Binding-site contacts:
Ligand atom N08 contacts residue HIS88 of chain 1.A at 2.9 Å (h-bond).
Ligand atom C09 contacts residue HIS88 of chain 1.A at 3.1 Å.
Ligand atom C23 contacts residue VAL16 of chain 1.A at 3.7 Å (hydrophobic).
Ligand atom C04 contacts residue THR85 of chain 1.A at 3.8 Å.
Ligand atom C07 contacts residue LEU145 of chain 1.A at 3.3 Å (hydrophobic).
Ligand atom C11 contacts residue VAL16 of chain 1.A at 3.7 Å (hydrophobic).
Ligand atom O28 contacts residue ALA155 of chain 1.A at 3.9 Å.
Ligand atom N08 contacts residue LEU145 of chain 1.A at 3.9 Å.
Ligand atom O02 contacts residue LYS37 of chain 1.A at 3.6 Å.
Ligand atom C29 contacts residue LYS142 of chain 1.A at 3.4 Å.
Ligand atom C13 contacts residue GLY91 of chain 1.A at 3.6 Å.
Ligand atom C07 contacts residue HIS86 of chain 1.A at 3.8 Å.
Ligand atom C25 contacts residue VAL24 of chain 1.A at 3.8 Å (hydrophobic).
Ligand atom C12 contacts residue GLY91 of chain 1.A at 3.5 Å.
Ligand atom C01 contacts residue LEU83 of chain 1.A at 3.5 Å (hydrophobic).
Ligand atom C01 contacts residue ALA35 of chain 1.A at 3.6 Å (hydrophobic).
Ligand atom C22 contacts residue TYR87 of chain 1.A at 3.1 Å (hydrophobic).
Ligand atom C01 contacts residue THR85 of chain 1.A at 3.4 Å.
Ligand atom C13 contacts residue VAL16 of chain 1.A at 3.9 Å (hydrophobic).
Ligand atom C29 contacts residue ASN143 of chain 1.A at 3.6 Å.
Ligand atom C05 contacts residue LEU145 of chain 1.A at 3.9 Å (hydrophobic).
Ligand atom C29 contacts residue ALA155 of chain 1.A at 3.9 Å (hydrophobic).
Ligand atom N08 contacts residue TYR87 of chain 1.A at 3.6 Å.
Ligand atom O31 contacts residue LYS37 of chain 1.A at 3.6 Å.
Ligand atom C14 contacts residue VAL16 of chain 1.A at 3.8 Å (hydrophobic).
Ligand atom C22 contacts residue VAL16 of chain 1.A at 3.5 Å (hydrophobic).
Ligand atom C01 contacts residue LYS37 of chain 1.A at 3.5 Å.
Ligand atom C07 contacts residue ALA35 of chain 1.A at 3.7 Å (hydrophobic).
Ligand atom C21 contacts residue GLU89 of chain 1.A at 3.9 Å.
Ligand atom C24 contacts residue LEU145 of chain 1.A at 3.9 Å (hydrophobic).
Ligand atom C23 contacts residue HIS88 of chain 1.A at 3.7 Å.
Ligand atom C23 contacts residue TYR87 of chain 1.A at 3.1 Å (hydrophobic).
Ligand atom C10 contacts residue LEU145 of chain 1.A at 3.9 Å (hydrophobic).
Ligand atom C06 contacts residue LEU145 of chain 1.A at 3.7 Å (hydrophobic).
Ligand atom C03 contacts residue LEU65 of chain 1.A at 3.9 Å (hydrophobic).
Ligand atom O02 contacts residue THR85 of chain 1.A at 3.9 Å.
Ligand atom C04 contacts residue ALA35 of chain 1.A at 3.8 Å (hydrophobic).
Ligand atom C09 contacts residue TYR87 of chain 1.A at 3.6 Å (hydrophobic).
Ligand atom C26 contacts residue LEU145 of chain 1.A at 3.9 Å (hydrophobic).
Ligand atom C32 contacts residue ASP156 of chain 1.A at 3.6 Å.

A protein and the small-molecule ligand that binds it are described below.
Small molecule (SMILES): COc1cc(-c2cncc(-c3ccc(C4CCN(C)CC4)cc3)c2C)cc(OC)c1OC

Sequence of chain 1.A:
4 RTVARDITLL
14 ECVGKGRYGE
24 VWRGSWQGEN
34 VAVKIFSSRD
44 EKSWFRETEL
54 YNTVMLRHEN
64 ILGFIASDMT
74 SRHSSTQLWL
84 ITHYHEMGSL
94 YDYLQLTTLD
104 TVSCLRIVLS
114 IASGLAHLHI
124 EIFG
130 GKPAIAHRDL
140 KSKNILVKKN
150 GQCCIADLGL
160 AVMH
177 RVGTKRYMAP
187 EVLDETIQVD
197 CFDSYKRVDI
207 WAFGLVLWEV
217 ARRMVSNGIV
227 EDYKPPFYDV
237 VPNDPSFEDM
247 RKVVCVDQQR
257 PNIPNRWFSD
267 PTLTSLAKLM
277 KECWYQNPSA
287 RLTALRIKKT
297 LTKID